The protein below binds the small molecule below.
Small molecule (SMILES): OC[C@@H]1[NH2+][C@@H](CO)[C@@H](O)C(O)[C@@H]1O

Binding-site contacts:
Ligand atom O3 contacts residue GLU57 of chain 1.A at 2.7 Å (salt-bridge).
Ligand atom O4 contacts residue TYR148 of chain 1.A at 3.6 Å.
Ligand atom C4 contacts residue TRP286 of chain 1.A at 3.6 Å (hydrophobic).
Ligand atom O4 contacts residue HIS105 of chain 1.A at 2.9 Å (h-bond).
Ligand atom C6 contacts residue GLU258 of chain 1.A at 3.1 Å.
Ligand atom O2 contacts residue TRP202 of chain 1.A at 3.7 Å.
Ligand atom O2 contacts residue TRP58 of chain 1.A at 2.8 Å (h-bond).
Ligand atom C1 contacts residue GLU258 of chain 1.A at 3.9 Å.
Ligand atom O7 contacts residue GLU258 of chain 1.A at 3.3 Å.
Ligand atom O7 contacts residue CYS278 of chain 1.A at 3.6 Å (h-bond).
Ligand atom C4 contacts residue HIS36 of chain 1.A at 3.5 Å.
Ligand atom N contacts residue ASP199 of chain 1.A at 2.7 Å (salt-bridge).
Ligand atom C3 contacts residue TRP286 of chain 1.A at 4.0 Å (hydrophobic).
Ligand atom N contacts residue ARG232 of chain 1.A at 3.8 Å.
Ligand atom C4 contacts residue HIS105 of chain 1.A at 3.9 Å.
Ligand atom O4 contacts residue HIS36 of chain 1.A at 2.7 Å (h-bond).
Ligand atom C7 contacts residue HIS36 of chain 1.A at 4.0 Å.
Ligand atom C3 contacts residue TRP58 of chain 1.A at 3.8 Å (hydrophobic).
Ligand atom C4 contacts residue ASP199 of chain 1.A at 4.0 Å.
Ligand atom C5 contacts residue ASP199 of chain 1.A at 3.7 Å.
Ligand atom C7 contacts residue GLU258 of chain 1.A at 4.0 Å.
Ligand atom C2 contacts residue TRP58 of chain 1.A at 3.9 Å (hydrophobic).
Ligand atom C1 contacts residue ASP199 of chain 1.A at 3.1 Å.
Ligand atom O3 contacts residue HIS105 of chain 1.A at 3.1 Å.
Ligand atom O7 contacts residue TRP286 of chain 1.A at 3.7 Å.
Ligand atom O7 contacts residue TRP197 of chain 1.A at 3.5 Å.
Ligand atom C3 contacts residue GLU57 of chain 1.A at 3.5 Å.
Ligand atom O4 contacts residue ASP199 of chain 1.A at 3.3 Å (salt-bridge).
Ligand atom O3 contacts residue TRP58 of chain 1.A at 3.2 Å (h-bond).
Ligand atom C2 contacts residue HIS106 of chain 1.A at 3.4 Å.
Ligand atom C7 contacts residue ASP199 of chain 1.A at 4.1 Å.
Ligand atom C3 contacts residue HIS105 of chain 1.A at 3.9 Å.
Ligand atom C5 contacts residue TRP286 of chain 1.A at 3.7 Å (hydrophobic).
Ligand atom N contacts residue GLU258 of chain 1.A at 3.5 Å (salt-bridge).
Ligand atom C5 contacts residue GLU258 of chain 1.A at 3.4 Å.
Ligand atom O6 contacts residue ARG232 of chain 1.A at 3.6 Å (salt-bridge).
Ligand atom C2 contacts residue ASP199 of chain 1.A at 3.4 Å.
Ligand atom C7 contacts residue TRP286 of chain 1.A at 3.6 Å (hydrophobic).
Ligand atom O2 contacts residue HIS106 of chain 1.A at 2.8 Å (h-bond).
Ligand atom O6 contacts residue GLU258 of chain 1.A at 2.4 Å (salt-bridge).

Sequence of chain 1.A:
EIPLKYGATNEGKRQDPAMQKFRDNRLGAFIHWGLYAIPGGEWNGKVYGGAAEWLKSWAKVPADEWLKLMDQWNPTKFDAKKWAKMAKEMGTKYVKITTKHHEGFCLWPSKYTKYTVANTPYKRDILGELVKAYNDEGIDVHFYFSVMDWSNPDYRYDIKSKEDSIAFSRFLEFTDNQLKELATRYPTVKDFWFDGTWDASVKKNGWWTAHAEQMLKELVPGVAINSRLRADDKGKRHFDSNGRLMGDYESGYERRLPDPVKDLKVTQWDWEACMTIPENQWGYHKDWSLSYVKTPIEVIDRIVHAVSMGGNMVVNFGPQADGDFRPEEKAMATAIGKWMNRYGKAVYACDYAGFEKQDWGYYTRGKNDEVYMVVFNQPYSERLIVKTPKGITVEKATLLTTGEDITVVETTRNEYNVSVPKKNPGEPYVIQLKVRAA